Sequence of chain 27.C:
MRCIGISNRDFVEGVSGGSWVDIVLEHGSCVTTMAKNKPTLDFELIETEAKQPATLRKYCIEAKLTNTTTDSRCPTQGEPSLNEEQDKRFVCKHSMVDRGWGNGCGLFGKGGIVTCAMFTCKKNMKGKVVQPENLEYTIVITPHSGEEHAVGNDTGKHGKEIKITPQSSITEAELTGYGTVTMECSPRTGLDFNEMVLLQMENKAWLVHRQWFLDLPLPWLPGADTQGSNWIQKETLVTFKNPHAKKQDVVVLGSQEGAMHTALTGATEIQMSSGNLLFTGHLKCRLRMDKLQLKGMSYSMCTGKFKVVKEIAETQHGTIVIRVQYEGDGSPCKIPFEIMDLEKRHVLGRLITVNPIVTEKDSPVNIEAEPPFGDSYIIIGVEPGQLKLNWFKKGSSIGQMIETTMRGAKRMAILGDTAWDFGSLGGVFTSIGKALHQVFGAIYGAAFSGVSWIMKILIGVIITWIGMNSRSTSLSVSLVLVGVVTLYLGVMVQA

The small molecule below binds the protein below.
Small molecule (SMILES): CC(=O)N[C@@H]1[C@@H](O)[C@H](O)[C@@H](CO)O[C@H]1O

Binding-site contacts:
Ligand atom N2 contacts residue ASN67 of chain 27.C at 2.8 Å (h-bond).
Ligand atom O5 contacts residue ASN67 of chain 27.C at 2.5 Å (h-bond).
Ligand atom C3 contacts residue ASN67 of chain 27.C at 3.8 Å.
Ligand atom C8 contacts residue MET118 of chain 27.C at 4.0 Å (hydrophobic).
Ligand atom C7 contacts residue ASN67 of chain 27.C at 3.7 Å.
Ligand atom C8 contacts residue PHE90 of chain 27.C at 3.6 Å (hydrophobic).
Ligand atom C1 contacts residue ASN67 of chain 27.C at 1.4 Å.
Ligand atom O7 contacts residue ASN67 of chain 27.C at 4.1 Å.
Ligand atom C2 contacts residue ASN67 of chain 27.C at 2.4 Å.
Ligand atom C5 contacts residue ASN67 of chain 27.C at 3.8 Å.
Ligand atom O6 contacts residue ASN67 of chain 27.C at 3.7 Å.
Ligand atom C7 contacts residue PHE90 of chain 27.C at 4.3 Å (hydrophobic).
Ligand atom C8 contacts residue ARG89 of chain 27.C at 4.1 Å.
Ligand atom C4 contacts residue ASN67 of chain 27.C at 4.3 Å.